Binding-site contacts:
Ligand atom CD contacts residue 8HB1 of chain 1.L at 3.9 Å.
Ligand atom CE contacts residue SER157 of chain 1.D at 3.9 Å.
Ligand atom C contacts residue LEU43 of chain 1.D at 3.7 Å (hydrophobic).
Ligand atom NZ contacts residue 8HB1 of chain 1.L at 1.5 Å.
Ligand atom NZ contacts residue THR160 of chain 1.D at 4.4 Å.
Ligand atom CA contacts residue LEU43 of chain 1.D at 3.8 Å (hydrophobic).
Ligand atom NZ contacts residue SER118 of chain 1.D at 4.3 Å.
Ligand atom NZ contacts residue LEU43 of chain 1.D at 4.2 Å.
Ligand atom O contacts residue THR160 of chain 1.D at 3.8 Å.
Ligand atom CE contacts residue THR160 of chain 1.D at 4.0 Å.
Ligand atom CG contacts residue LEU43 of chain 1.D at 3.6 Å (hydrophobic).
Ligand atom CA contacts residue GLY44 of chain 1.D at 4.4 Å.
Ligand atom C contacts residue THR160 of chain 1.D at 3.7 Å.
Ligand atom NZ contacts residue ASP158 of chain 1.D at 3.7 Å.
Ligand atom CB contacts residue LEU43 of chain 1.D at 3.5 Å (hydrophobic).
Ligand atom CE contacts residue ASP158 of chain 1.D at 2.7 Å.
Ligand atom CD contacts residue THR160 of chain 1.D at 4.4 Å.
Ligand atom CG contacts residue THR160 of chain 1.D at 3.5 Å.
Ligand atom CE contacts residue 8HB1 of chain 1.L at 2.6 Å.
Ligand atom CD contacts residue PHE45 of chain 1.D at 4.3 Å (hydrophobic).
Ligand atom CB contacts residue GLY44 of chain 1.D at 3.8 Å.
Ligand atom NZ contacts residue SER157 of chain 1.D at 4.1 Å.
Ligand atom CD contacts residue ASP158 of chain 1.D at 3.8 Å.
Ligand atom NZ contacts residue PHE45 of chain 1.D at 4.5 Å.
Ligand atom O contacts residue LEU43 of chain 1.D at 2.8 Å (h-bond).

The small molecule below binds the protein below.
Small molecule (SMILES): N[C@@H](CCCC[NH3+])C(=O)O

Sequence of chain 1.D:
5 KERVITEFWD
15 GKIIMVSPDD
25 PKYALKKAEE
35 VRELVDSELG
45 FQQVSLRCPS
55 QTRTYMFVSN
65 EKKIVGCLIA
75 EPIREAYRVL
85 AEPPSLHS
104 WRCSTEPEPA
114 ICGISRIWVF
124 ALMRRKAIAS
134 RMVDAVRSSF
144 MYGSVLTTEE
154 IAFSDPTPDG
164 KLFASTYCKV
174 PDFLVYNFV